A small-molecule ligand and the protein it binds are described below.
Small molecule (SMILES): O=C(O)C(O)(O)C(F)(F)C(=O)O

Sequence of chain 3.A:
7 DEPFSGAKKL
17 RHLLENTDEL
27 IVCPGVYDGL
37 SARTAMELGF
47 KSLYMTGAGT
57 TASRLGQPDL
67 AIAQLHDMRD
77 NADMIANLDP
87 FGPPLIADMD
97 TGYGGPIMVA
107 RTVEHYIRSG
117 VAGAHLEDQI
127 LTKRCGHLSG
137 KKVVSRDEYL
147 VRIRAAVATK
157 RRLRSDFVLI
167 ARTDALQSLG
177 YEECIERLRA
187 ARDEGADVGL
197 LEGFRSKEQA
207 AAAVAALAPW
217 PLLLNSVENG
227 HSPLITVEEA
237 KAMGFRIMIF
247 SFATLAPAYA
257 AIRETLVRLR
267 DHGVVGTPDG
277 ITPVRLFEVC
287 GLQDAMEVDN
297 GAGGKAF

Binding-site contacts:
Ligand atom C4 contacts residue GLY132 of chain 3.A at 3.7 Å.
Ligand atom O3 contacts residue MN1 of chain 3.C at 2.2 Å.
Ligand atom O5 contacts residue GLY132 of chain 3.A at 2.8 Å (h-bond).
Ligand atom O5 contacts residue GLU198 of chain 3.A at 3.4 Å (salt-bridge).
Ligand atom O2 contacts residue THR52 of chain 3.A at 2.5 Å (h-bond).
Ligand atom O1 contacts residue THR52 of chain 3.A at 3.3 Å (h-bond).
Ligand atom C2 contacts residue SER247 of chain 3.A at 3.7 Å.
Ligand atom O6 contacts residue ASN221 of chain 3.A at 2.9 Å (h-bond).
Ligand atom O4 contacts residue TYR50 of chain 3.A at 3.2 Å (h-bond).
Ligand atom C4 contacts residue ARG168 of chain 3.A at 3.5 Å.
Ligand atom O6 contacts residue VAL223 of chain 3.A at 3.8 Å.
Ligand atom F2 contacts residue ASP65 of chain 3.A at 3.4 Å.
Ligand atom C4 contacts residue GLU198 of chain 3.A at 3.3 Å.
Ligand atom O5 contacts residue CYS131 of chain 3.A at 3.8 Å.
Ligand atom O3 contacts residue ASP94 of chain 3.A at 3.5 Å (salt-bridge).
Ligand atom F1 contacts residue SER247 of chain 3.A at 3.4 Å.
Ligand atom O6 contacts residue GLU198 of chain 3.A at 2.3 Å (salt-bridge).
Ligand atom O5 contacts residue ARG168 of chain 3.A at 2.9 Å (salt-bridge).
Ligand atom O4 contacts residue SER247 of chain 3.A at 2.7 Å (h-bond).
Ligand atom C1 contacts residue MN1 of chain 3.C at 3.0 Å.
Ligand atom C2 contacts residue TYR50 of chain 3.A at 3.6 Å (hydrophobic).
Ligand atom C2 contacts residue MN1 of chain 3.C at 3.1 Å.
Ligand atom O3 contacts residue TYR50 of chain 3.A at 3.8 Å.
Ligand atom F2 contacts residue ALA54 of chain 3.A at 3.7 Å.
Ligand atom O4 contacts residue ASN221 of chain 3.A at 3.1 Å (h-bond).
Ligand atom F2 contacts residue CYS131 of chain 3.A at 3.7 Å.
Ligand atom O2 contacts residue SER247 of chain 3.A at 3.3 Å (h-bond).
Ligand atom C1 contacts residue ASP94 of chain 3.A at 3.7 Å.
Ligand atom O3 contacts residue ARG168 of chain 3.A at 2.7 Å (salt-bridge).
Ligand atom O1 contacts residue ASP94 of chain 3.A at 2.9 Å (salt-bridge).
Ligand atom O2 contacts residue TYR50 of chain 3.A at 3.5 Å (h-bond).
Ligand atom O1 contacts residue ALA54 of chain 3.A at 2.8 Å (h-bond).
Ligand atom C1 contacts residue TYR50 of chain 3.A at 3.3 Å (hydrophobic).
Ligand atom C2 contacts residue ARG168 of chain 3.A at 3.8 Å.
Ligand atom F1 contacts residue PHE248 of chain 3.A at 3.4 Å.
Ligand atom F2 contacts residue MN1 of chain 3.C at 3.6 Å.
Ligand atom O1 contacts residue MN1 of chain 3.C at 2.2 Å.
Ligand atom O1 contacts residue GLY53 of chain 3.A at 2.9 Å (h-bond).
Ligand atom C1 contacts residue GLY53 of chain 3.A at 3.8 Å.
Ligand atom C1 contacts residue THR52 of chain 3.A at 3.3 Å.